The small molecule below binds the protein below.
Small molecule (SMILES): Cc1cn([C@H]2CC[C@@H](CO[P](=O)(O)O[C@H]3C[C@H](n4ccc(N)nc4=O)O[C@@H]3CO[P](=O)(O)O[C@H]3C[C@H](n4cnc5c(=O)nc(N)[nH]c54)O[C@@H]3CO[P](=O)(O)O[C@H]3C[C@H](n4cc(C)c(=O)[nH]c4=O)O[C@@H]3CO[P](=O)(O)O[C@H]3C[C@H](n4cnc5c(N)ncnc54)O[C@@H]3CO[P](=O)(O)O[C@H]3C[C@H](n4cnc5c(=O)nc(N)[nH]c54)O[C@@H]3CO[P](=O)(O)O[C@H]3C[C@H](n4cc(C)c(=O)[nH]c4=O)O[C@@H]3CO[P](=O)(O)O[C@H]3C[C@H](n4cnc5c(N)ncnc54)O[C@@H]3CO[P](=O)(O)O[C@H]3C[C@H](n4ccc(N)nc4=O)O[C@@H]3CO)O2)c(=O)[nH]c1=O

Binding-site contacts:
Ligand atom O4' contacts residue ASN329 of chain 1.A at 3.2 Å.
Ligand atom OP1 contacts residue LYS255 of chain 1.A at 3.6 Å (salt-bridge).
Ligand atom OP1 contacts residue LYS255 of chain 1.A at 3.4 Å (salt-bridge).
Ligand atom C2' contacts residue TYR291 of chain 1.A at 3.3 Å (hydrophobic).
Ligand atom O4' contacts residue HIS533 of chain 1.A at 3.5 Å.
Ligand atom OP1 contacts residue GLN283 of chain 1.A at 3.1 Å.
Ligand atom OP1 contacts residue ARG282 of chain 1.A at 3.1 Å (salt-bridge).
Ligand atom OP2 contacts residue ARG333 of chain 1.A at 2.4 Å (salt-bridge).
Ligand atom OP1 contacts residue THR260 of chain 1.A at 2.8 Å (h-bond).
Ligand atom C5M contacts residue ARG333 of chain 1.A at 3.6 Å.
Ligand atom N3 contacts residue ASN329 of chain 1.A at 3.0 Å (h-bond).
Ligand atom C2 contacts residue ASN329 of chain 1.A at 3.6 Å.
Ligand atom O4' contacts residue TYR291 of chain 1.A at 3.4 Å (h-bond).
Ligand atom N2 contacts residue ASN329 of chain 1.A at 3.4 Å (h-bond).
Ligand atom C4' contacts residue VAL532 of chain 1.A at 3.5 Å (hydrophobic).
Ligand atom C1' contacts residue TYR291 of chain 1.A at 3.2 Å (hydrophobic).
Ligand atom C5' contacts residue ARG282 of chain 1.A at 3.4 Å.
Ligand atom C2' contacts residue GLN328 of chain 1.A at 3.6 Å.
Ligand atom C1' contacts residue ASN329 of chain 1.A at 3.6 Å.
Ligand atom C3' contacts residue TTP1 of chain 1.I at 3.4 Å.
Ligand atom OP1 contacts residue THR256 of chain 1.A at 2.4 Å (h-bond).
Ligand atom OP1 contacts residue ARG333 of chain 1.A at 2.8 Å (salt-bridge).
Ligand atom OP1 contacts residue ILE332 of chain 1.A at 2.7 Å (h-bond).
Ligand atom C2 contacts residue TTP1 of chain 1.I at 3.6 Å.
Ligand atom OP2 contacts residue ARG333 of chain 1.A at 2.8 Å (salt-bridge).
Ligand atom O4' contacts residue LYS286 of chain 1.A at 3.5 Å.
Ligand atom OP1 contacts residue PRO331 of chain 1.A at 3.4 Å.
Ligand atom C2' contacts residue ASN329 of chain 1.A at 3.6 Å.
Ligand atom O2 contacts residue ARG319 of chain 1.A at 2.9 Å (salt-bridge).
Ligand atom O2 contacts residue LYS286 of chain 1.A at 3.1 Å (salt-bridge).
Ligand atom C3' contacts residue ASP534 of chain 1.A at 3.5 Å.
Ligand atom O5' contacts residue ARG333 of chain 1.A at 3.6 Å (salt-bridge).
Ligand atom C5' contacts residue ILE330 of chain 1.A at 3.2 Å (hydrophobic).
Ligand atom C4' contacts residue ILE330 of chain 1.A at 3.5 Å (hydrophobic).
Ligand atom O3' contacts residue ARG282 of chain 1.A at 3.1 Å (salt-bridge).
Ligand atom P contacts residue THR256 of chain 1.A at 3.5 Å.
Ligand atom C5' contacts residue THR260 of chain 1.A at 3.4 Å.
Ligand atom OP1 contacts residue THR254 of chain 1.A at 3.1 Å (h-bond).
Ligand atom OP2 contacts residue ALA262 of chain 1.A at 3.6 Å.
Ligand atom O3' contacts residue THR256 of chain 1.A at 3.4 Å (h-bond).

Sequence of chain 1.A:
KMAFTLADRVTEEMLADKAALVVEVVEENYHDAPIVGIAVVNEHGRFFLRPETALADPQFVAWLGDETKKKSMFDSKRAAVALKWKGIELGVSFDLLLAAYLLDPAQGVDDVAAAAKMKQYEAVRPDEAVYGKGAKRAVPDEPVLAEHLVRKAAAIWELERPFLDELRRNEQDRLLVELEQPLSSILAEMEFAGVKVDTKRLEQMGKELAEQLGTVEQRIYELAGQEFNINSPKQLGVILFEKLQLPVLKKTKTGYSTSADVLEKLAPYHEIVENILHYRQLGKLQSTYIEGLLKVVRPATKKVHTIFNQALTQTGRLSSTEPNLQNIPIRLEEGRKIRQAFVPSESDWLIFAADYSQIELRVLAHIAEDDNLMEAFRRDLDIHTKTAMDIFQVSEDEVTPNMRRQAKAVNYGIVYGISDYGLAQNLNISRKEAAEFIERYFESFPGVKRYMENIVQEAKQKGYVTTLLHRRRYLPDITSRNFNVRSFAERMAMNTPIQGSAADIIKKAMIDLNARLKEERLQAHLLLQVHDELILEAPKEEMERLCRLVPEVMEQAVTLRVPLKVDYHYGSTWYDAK